Binding-site contacts:
Ligand atom O2 contacts residue PRO86 of chain 1.B at 3.8 Å.
Ligand atom C2 contacts residue ARG93 of chain 1.B at 3.8 Å.
Ligand atom N1 contacts residue GLU190 of chain 1.B at 3.7 Å.
Ligand atom C2 contacts residue TYR58 of chain 1.B at 3.5 Å (hydrophobic).
Ligand atom C7 contacts residue GLU190 of chain 1.B at 3.5 Å.
Ligand atom O2 contacts residue THR88 of chain 1.B at 2.7 Å (h-bond).
Ligand atom C8 contacts residue TYR58 of chain 1.B at 3.5 Å (hydrophobic).
Ligand atom C5 contacts residue GLU190 of chain 1.B at 3.1 Å.
Ligand atom O5 contacts residue GLU190 of chain 1.B at 2.7 Å (salt-bridge).
Ligand atom C contacts residue TYR58 of chain 1.B at 3.7 Å (hydrophobic).
Ligand atom C3 contacts residue GLU190 of chain 1.B at 3.4 Å.
Ligand atom C contacts residue TYR217 of chain 1.B at 3.6 Å (hydrophobic).
Ligand atom N3 contacts residue THR171 of chain 1.B at 3.7 Å.
Ligand atom N17 contacts residue TYR217 of chain 1.B at 3.8 Å.
Ligand atom O2 contacts residue LEU87 of chain 1.B at 3.6 Å.
Ligand atom C8 contacts residue TYR217 of chain 1.B at 3.9 Å (hydrophobic).
Ligand atom C contacts residue GLU10 of chain 1.B at 3.8 Å.
Ligand atom N17 contacts residue MET193 of chain 1.B at 3.4 Å.
Ligand atom O2 contacts residue TYR58 of chain 1.B at 3.8 Å.
Ligand atom C6 contacts residue TYR58 of chain 1.B at 3.3 Å (hydrophobic).
Ligand atom C6 contacts residue PRO86 of chain 1.B at 3.5 Å (hydrophobic).
Ligand atom C1 contacts residue TYR58 of chain 1.B at 3.8 Å (hydrophobic).
Ligand atom N2 contacts residue PRO86 of chain 1.B at 2.9 Å (h-bond).
Ligand atom O2 contacts residue ARG93 of chain 1.B at 2.8 Å (salt-bridge).
Ligand atom O5 contacts residue THR171 of chain 1.B at 3.9 Å.
Ligand atom O3 contacts residue GLU10 of chain 1.B at 3.6 Å.
Ligand atom C1 contacts residue ARG93 of chain 1.B at 3.9 Å.
Ligand atom O1 contacts residue ARG93 of chain 1.B at 3.0 Å (salt-bridge).
Ligand atom C4 contacts residue PRO86 of chain 1.B at 3.6 Å (hydrophobic).
Ligand atom O5 contacts residue MET193 of chain 1.B at 3.6 Å.
Ligand atom N3 contacts residue GLU190 of chain 1.B at 3.2 Å (salt-bridge).
Ligand atom C4 contacts residue TYR58 of chain 1.B at 3.5 Å (hydrophobic).
Ligand atom N2 contacts residue TYR58 of chain 1.B at 3.5 Å.
Ligand atom N1 contacts residue TYR58 of chain 1.B at 3.7 Å.
Ligand atom C2 contacts residue THR88 of chain 1.B at 3.2 Å.
Ligand atom O3 contacts residue THR171 of chain 1.B at 2.9 Å (h-bond).
Ligand atom C3 contacts residue TYR58 of chain 1.B at 3.5 Å (hydrophobic).
Ligand atom N2 contacts residue THR88 of chain 1.B at 3.3 Å (h-bond).
Ligand atom C2 contacts residue PRO86 of chain 1.B at 3.8 Å (hydrophobic).
Ligand atom C6 contacts residue TYR217 of chain 1.B at 3.7 Å (hydrophobic).

Sequence of chain 1.B:
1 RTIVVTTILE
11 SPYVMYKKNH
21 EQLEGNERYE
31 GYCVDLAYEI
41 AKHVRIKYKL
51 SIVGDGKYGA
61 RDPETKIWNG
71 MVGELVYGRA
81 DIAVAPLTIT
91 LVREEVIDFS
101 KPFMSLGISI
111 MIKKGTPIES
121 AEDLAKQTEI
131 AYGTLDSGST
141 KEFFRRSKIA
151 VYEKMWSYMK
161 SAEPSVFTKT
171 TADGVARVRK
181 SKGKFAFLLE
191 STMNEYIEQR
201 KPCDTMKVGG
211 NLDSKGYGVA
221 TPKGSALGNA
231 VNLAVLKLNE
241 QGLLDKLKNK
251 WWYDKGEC

A small-molecule ligand and the protein it binds are described below.
Small molecule (SMILES): N#Cc1cc2c(cc1[N+](=O)[O-])=NC(=O)C(=O)N=2